Sequence of chain 1.D:
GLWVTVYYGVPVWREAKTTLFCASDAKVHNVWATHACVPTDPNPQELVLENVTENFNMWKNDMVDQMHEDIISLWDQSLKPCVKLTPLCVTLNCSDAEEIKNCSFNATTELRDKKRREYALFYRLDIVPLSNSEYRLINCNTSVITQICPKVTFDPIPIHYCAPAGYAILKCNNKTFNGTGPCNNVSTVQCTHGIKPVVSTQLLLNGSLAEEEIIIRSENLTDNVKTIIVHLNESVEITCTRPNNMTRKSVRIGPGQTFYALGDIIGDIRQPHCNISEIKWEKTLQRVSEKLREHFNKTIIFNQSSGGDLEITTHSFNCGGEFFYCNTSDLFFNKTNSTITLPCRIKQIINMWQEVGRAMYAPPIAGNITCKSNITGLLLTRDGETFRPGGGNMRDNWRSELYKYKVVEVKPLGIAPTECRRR

Binding-site contacts:
Ligand atom O6 contacts residue SER207 of chain 1.D at 3.3 Å (h-bond).
Ligand atom C8 contacts residue VAL53 of chain 1.D at 4.1 Å (hydrophobic).
Ligand atom C3 contacts residue ASN205 of chain 1.D at 3.7 Å.
Ligand atom C2 contacts residue ASN205 of chain 1.D at 2.5 Å.
Ligand atom O6 contacts residue ASN193 of chain 1.D at 3.5 Å (h-bond).
Ligand atom O6 contacts residue VAL53 of chain 1.D at 4.1 Å.
Ligand atom N2 contacts residue ASN205 of chain 1.D at 2.7 Å (h-bond).
Ligand atom C5 contacts residue ASN205 of chain 1.D at 3.7 Å.
Ligand atom O7 contacts residue ASN205 of chain 1.D at 3.6 Å (h-bond).
Ligand atom O7 contacts residue VAL53 of chain 1.D at 4.5 Å.
Ligand atom O5 contacts residue ASN193 of chain 1.D at 3.8 Å.
Ligand atom C6 contacts residue GLU51 of chain 1.D at 3.7 Å.
Ligand atom O6 contacts residue GLU51 of chain 1.D at 2.8 Å (salt-bridge).
Ligand atom C8 contacts residue GLU51 of chain 1.D at 3.4 Å.
Ligand atom C7 contacts residue GLU51 of chain 1.D at 4.5 Å.
Ligand atom O7 contacts residue ASN193 of chain 1.D at 4.4 Å.
Ligand atom C8 contacts residue ASN205 of chain 1.D at 4.3 Å.
Ligand atom C6 contacts residue ASN193 of chain 1.D at 3.8 Å.
Ligand atom O5 contacts residue ASN205 of chain 1.D at 2.5 Å (h-bond).
Ligand atom C7 contacts residue ASN205 of chain 1.D at 3.3 Å.
Ligand atom C1 contacts residue ASN205 of chain 1.D at 1.4 Å.
Ligand atom C4 contacts residue ASN205 of chain 1.D at 4.3 Å.

A protein and the small-molecule ligand that binds it are described below.
Small molecule (SMILES): CC(=O)N[C@H]1[C@H](O[C@H]2[C@H](O)[C@@H](NC(C)=O)CO[C@@H]2CO)O[C@H](CO)[C@@H](O)[C@@H]1O